This small molecule binds to this protein.
Small molecule (SMILES): CC(C)=CCC/C(C)=C/CC/C(C)=C/CC/C(C)=C/CO[P](=O)(O)OP(=O)(O)O

Binding-site contacts:
Ligand atom C1 contacts residue GLU382 of chain 1.A at 3.3 Å.
Ligand atom O3B contacts residue ASN91 of chain 1.A at 3.6 Å (h-bond).
Ligand atom C20 contacts residue FDA1 of chain 1.B at 3.4 Å.
Ligand atom C5 contacts residue GLY92 of chain 1.A at 3.2 Å.
Ligand atom C15 contacts residue GLY300 of chain 1.A at 3.6 Å.
Ligand atom C16 contacts residue HIS298 of chain 1.A at 3.6 Å.
Ligand atom C17 contacts residue GLY299 of chain 1.A at 3.6 Å.
Ligand atom C9 contacts residue SER53 of chain 1.A at 3.7 Å.
Ligand atom O2A contacts residue GLU93 of chain 1.A at 3.5 Å (salt-bridge).
Ligand atom C17 contacts residue TYR216 of chain 1.A at 3.3 Å (hydrophobic).
Ligand atom O3A contacts residue GLU382 of chain 1.A at 3.0 Å (salt-bridge).
Ligand atom C1 contacts residue GRG1 of chain 1.D at 3.5 Å.
Ligand atom O1 contacts residue SER53 of chain 1.A at 3.1 Å (h-bond).
Ligand atom C17 contacts residue HIS298 of chain 1.A at 3.0 Å.
Ligand atom C10 contacts residue GLY94 of chain 1.A at 3.6 Å.
Ligand atom O1B contacts residue HIS378 of chain 1.A at 3.4 Å.
Ligand atom C4 contacts residue GRG1 of chain 1.D at 3.6 Å.
Ligand atom C11 contacts residue GRG1 of chain 1.D at 3.6 Å.
Ligand atom C19 contacts residue FDA1 of chain 1.B at 3.4 Å.
Ligand atom C20 contacts residue TYR216 of chain 1.A at 3.4 Å (hydrophobic).
Ligand atom C19 contacts residue GLY299 of chain 1.A at 3.6 Å.
Ligand atom O1A contacts residue ALA55 of chain 1.A at 3.4 Å.
Ligand atom PA contacts residue GLU382 of chain 1.A at 3.3 Å.
Ligand atom C18 contacts residue FDA1 of chain 1.B at 3.1 Å.
Ligand atom C16 contacts residue FDA1 of chain 1.B at 3.3 Å.
Ligand atom O3A contacts residue HIS378 of chain 1.A at 3.6 Å.
Ligand atom O2A contacts residue SER53 of chain 1.A at 3.6 Å.
Ligand atom C18 contacts residue TYR216 of chain 1.A at 3.3 Å (hydrophobic).
Ligand atom C16 contacts residue TYR216 of chain 1.A at 3.4 Å (hydrophobic).
Ligand atom C3 contacts residue GLY92 of chain 1.A at 3.7 Å.
Ligand atom C18 contacts residue HIS298 of chain 1.A at 3.6 Å.
Ligand atom PA contacts residue SER53 of chain 1.A at 3.7 Å.
Ligand atom C10 contacts residue VAL52 of chain 1.A at 3.5 Å (hydrophobic).
Ligand atom O1 contacts residue GLU382 of chain 1.A at 3.2 Å (salt-bridge).
Ligand atom O1A contacts residue GLU382 of chain 1.A at 3.1 Å (salt-bridge).
Ligand atom C6 contacts residue GLY92 of chain 1.A at 3.6 Å.
Ligand atom C20 contacts residue TRP218 of chain 1.A at 3.4 Å (hydrophobic).
Ligand atom C12 contacts residue ALA51 of chain 1.A at 3.5 Å (hydrophobic).
Ligand atom C17 contacts residue FDA1 of chain 1.B at 3.4 Å.
Ligand atom O3B contacts residue GLY92 of chain 1.A at 3.3 Å.

Sequence of chain 1.A:
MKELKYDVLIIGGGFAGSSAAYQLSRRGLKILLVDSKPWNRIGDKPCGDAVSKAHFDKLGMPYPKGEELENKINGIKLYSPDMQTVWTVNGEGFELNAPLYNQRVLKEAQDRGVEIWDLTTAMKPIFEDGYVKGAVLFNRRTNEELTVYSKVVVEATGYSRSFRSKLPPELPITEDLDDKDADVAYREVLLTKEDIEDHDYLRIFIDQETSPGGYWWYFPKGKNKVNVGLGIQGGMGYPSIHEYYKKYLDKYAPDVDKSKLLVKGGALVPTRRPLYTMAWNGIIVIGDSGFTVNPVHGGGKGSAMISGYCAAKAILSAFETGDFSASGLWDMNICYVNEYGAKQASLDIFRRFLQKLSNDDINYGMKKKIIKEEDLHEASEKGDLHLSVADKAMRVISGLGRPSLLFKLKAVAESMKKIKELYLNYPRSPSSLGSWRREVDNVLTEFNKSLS